Sequence of chain 12.C:
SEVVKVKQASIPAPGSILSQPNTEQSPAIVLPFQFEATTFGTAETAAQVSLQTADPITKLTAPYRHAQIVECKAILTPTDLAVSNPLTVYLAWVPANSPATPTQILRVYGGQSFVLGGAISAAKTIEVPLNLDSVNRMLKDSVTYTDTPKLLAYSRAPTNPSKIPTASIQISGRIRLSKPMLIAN

Binding-site contacts:
Ligand atom OP1 contacts residue LYS10 of chain 12.C at 4.3 Å.
Ligand atom OP2 contacts residue LYS10 of chain 12.C at 2.9 Å.
Ligand atom C1' contacts residue GLU74 of chain 12.C at 3.8 Å.
Ligand atom OP2 contacts residue LYS8 of chain 12.C at 2.9 Å (salt-bridge).
Ligand atom O3' contacts residue LYS8 of chain 12.C at 3.8 Å.
Ligand atom P contacts residue LYS10 of chain 12.C at 4.0 Å.
Ligand atom O2' contacts residue GLU74 of chain 12.C at 3.2 Å.
Ligand atom OP1 contacts residue PRO132 of chain 12.C at 3.6 Å.
Ligand atom O2' contacts residue LEU135 of chain 12.C at 4.3 Å.
Ligand atom OP1 contacts residue LYS8 of chain 12.C at 2.6 Å (salt-bridge).
Ligand atom O3' contacts residue ASN134 of chain 12.C at 4.2 Å.
Ligand atom P contacts residue LYS8 of chain 12.C at 3.0 Å.
Ligand atom C2' contacts residue GLU74 of chain 12.C at 4.1 Å.
Ligand atom C2' contacts residue ASN134 of chain 12.C at 4.3 Å.
Ligand atom OP1 contacts residue ASN134 of chain 12.C at 4.2 Å.
Ligand atom C4' contacts residue GLU74 of chain 12.C at 3.9 Å.
Ligand atom O4' contacts residue GLU74 of chain 12.C at 3.7 Å.
Ligand atom O5' contacts residue LYS8 of chain 12.C at 4.5 Å.
Ligand atom O2' contacts residue ASN134 of chain 12.C at 3.2 Å (h-bond).

The small molecule below binds the protein below.
Small molecule (SMILES): Nc1ccn([C@@H]2O[C@H](CO[P](=O)(O)O[C@H]3[C@@H](O)[C@H](n4ccc(N)nc4=O)O[C@@H]3CO[P](=O)(O)O[C@H]3[C@@H](O)[C@H](n4ccc(N)nc4=O)O[C@@H]3CO)[C@@H](O)[C@H]2O)c(=O)n1